Sequence of chain 1.A:
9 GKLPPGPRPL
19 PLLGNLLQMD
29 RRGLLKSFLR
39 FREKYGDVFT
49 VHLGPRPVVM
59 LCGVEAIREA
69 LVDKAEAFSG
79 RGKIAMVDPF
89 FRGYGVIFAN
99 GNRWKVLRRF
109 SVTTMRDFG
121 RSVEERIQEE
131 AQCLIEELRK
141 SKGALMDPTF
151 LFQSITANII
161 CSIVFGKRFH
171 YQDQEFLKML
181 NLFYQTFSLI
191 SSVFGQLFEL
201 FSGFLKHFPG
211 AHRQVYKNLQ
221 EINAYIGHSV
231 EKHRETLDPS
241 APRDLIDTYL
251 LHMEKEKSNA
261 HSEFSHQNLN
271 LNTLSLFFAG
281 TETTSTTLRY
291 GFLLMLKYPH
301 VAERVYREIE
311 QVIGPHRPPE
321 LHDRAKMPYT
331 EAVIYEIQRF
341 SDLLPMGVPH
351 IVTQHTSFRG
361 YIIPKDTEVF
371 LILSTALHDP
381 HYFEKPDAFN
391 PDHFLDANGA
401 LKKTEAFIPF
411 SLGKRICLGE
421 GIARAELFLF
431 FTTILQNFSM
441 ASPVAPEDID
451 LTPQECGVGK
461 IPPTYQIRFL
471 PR

Binding-site contacts:
Ligand atom O12 contacts residue LEU25 of chain 1.A at 4.2 Å.
Ligand atom C2 contacts residue LEU24 of chain 1.A at 3.7 Å (hydrophobic).
Ligand atom C2 contacts residue MET27 of chain 1.A at 4.4 Å (hydrophobic).
Ligand atom O12 contacts residue LEU24 of chain 1.A at 4.4 Å.
Ligand atom C9 contacts residue VAL193 of chain 1.A at 4.4 Å (hydrophobic).
Ligand atom C8 contacts residue MET27 of chain 1.A at 4.3 Å (hydrophobic).
Ligand atom C11 contacts residue ASP28 of chain 1.A at 3.6 Å.
Ligand atom C7 contacts residue LEU24 of chain 1.A at 4.1 Å (hydrophobic).
Ligand atom C8 contacts residue GLY31 of chain 1.A at 4.5 Å.
Ligand atom C4 contacts residue ARG29 of chain 1.A at 4.4 Å.
Ligand atom C3 contacts residue ARG29 of chain 1.A at 4.5 Å.
Ligand atom C10 contacts residue ASP28 of chain 1.A at 4.5 Å.
Ligand atom C8 contacts residue LEU32 of chain 1.A at 3.8 Å (hydrophobic).
Ligand atom C11 contacts residue GLY31 of chain 1.A at 4.4 Å.
Ligand atom C9 contacts residue GLY31 of chain 1.A at 4.3 Å.
Ligand atom C9 contacts residue GLN196 of chain 1.A at 3.8 Å.
Ligand atom C7 contacts residue LEU200 of chain 1.A at 4.1 Å (hydrophobic).
Ligand atom C10 contacts residue GLY31 of chain 1.A at 4.0 Å.
Ligand atom C5 contacts residue MET27 of chain 1.A at 4.5 Å (hydrophobic).
Ligand atom C5 contacts residue LEU24 of chain 1.A at 4.2 Å (hydrophobic).
Ligand atom C6 contacts residue ASP28 of chain 1.A at 4.4 Å.
Ligand atom C9 contacts residue LEU32 of chain 1.A at 4.5 Å (hydrophobic).
Ligand atom C10 contacts residue ARG29 of chain 1.A at 3.9 Å.
Ligand atom C1 contacts residue ARG29 of chain 1.A at 3.9 Å.
Ligand atom C10 contacts residue VAL193 of chain 1.A at 3.6 Å (hydrophobic).
Ligand atom C5 contacts residue ARG29 of chain 1.A at 4.4 Å.
Ligand atom O12 contacts residue MET27 of chain 1.A at 3.9 Å.
Ligand atom C8 contacts residue LEU200 of chain 1.A at 4.3 Å (hydrophobic).
Ligand atom C1 contacts residue MET27 of chain 1.A at 3.9 Å (hydrophobic).
Ligand atom C5 contacts residue ASP28 of chain 1.A at 4.5 Å.
Ligand atom C9 contacts residue LEU197 of chain 1.A at 4.2 Å (hydrophobic).
Ligand atom C7 contacts residue MET27 of chain 1.A at 4.1 Å (hydrophobic).
Ligand atom C11 contacts residue ARG29 of chain 1.A at 3.5 Å.
Ligand atom C4 contacts residue LEU24 of chain 1.A at 4.3 Å (hydrophobic).

The small molecule below binds the protein below.
Small molecule (SMILES): OC[C@H]1O[C@H](O[C@H]2[C@H](O)[C@@H](O)[C@H](OCCCCCC3CCCCC3)O[C@@H]2CO)[C@H](O)[C@@H](O)[C@@H]1O